A protein and the small-molecule ligand that binds it are described below.
Small molecule (SMILES): CC(=O)N[C@@H]1[C@@H](O)[C@H](O)[C@@H](CO)O[C@H]1O

Binding-site contacts:
Ligand atom C5 contacts residue ASN126 of chain 1.B at 3.7 Å.
Ligand atom C8 contacts residue SER125 of chain 1.B at 3.9 Å.
Ligand atom N2 contacts residue ASN126 of chain 1.B at 3.0 Å (h-bond).
Ligand atom O7 contacts residue GLU123 of chain 1.B at 3.5 Å (salt-bridge).
Ligand atom C7 contacts residue SER125 of chain 1.B at 4.1 Å.
Ligand atom O5 contacts residue ASN126 of chain 1.B at 2.4 Å (h-bond).
Ligand atom C1 contacts residue ASN126 of chain 1.B at 1.4 Å.
Ligand atom C8 contacts residue ASN126 of chain 1.B at 4.3 Å.
Ligand atom C4 contacts residue ASN126 of chain 1.B at 4.2 Å.
Ligand atom C7 contacts residue ASN126 of chain 1.B at 3.0 Å.
Ligand atom C3 contacts residue ASN126 of chain 1.B at 3.8 Å.
Ligand atom C8 contacts residue LYS122 of chain 1.B at 2.5 Å.
Ligand atom N2 contacts residue LYS122 of chain 1.B at 4.4 Å.
Ligand atom O7 contacts residue ASN126 of chain 1.B at 2.6 Å (h-bond).
Ligand atom O7 contacts residue SER125 of chain 1.B at 4.5 Å.
Ligand atom C7 contacts residue GLU123 of chain 1.B at 3.7 Å.
Ligand atom O7 contacts residue LYS122 of chain 1.B at 4.5 Å.
Ligand atom C8 contacts residue GLU123 of chain 1.B at 3.0 Å.
Ligand atom C2 contacts residue ASN126 of chain 1.B at 2.5 Å.
Ligand atom C7 contacts residue LYS122 of chain 1.B at 3.7 Å.

Sequence of chain 1.B:
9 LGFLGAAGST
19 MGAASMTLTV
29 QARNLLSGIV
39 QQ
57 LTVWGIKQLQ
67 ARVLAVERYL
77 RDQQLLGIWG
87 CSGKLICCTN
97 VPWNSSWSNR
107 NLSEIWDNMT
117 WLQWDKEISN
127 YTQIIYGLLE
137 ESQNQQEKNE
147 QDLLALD